Sequence of chain 2.A:
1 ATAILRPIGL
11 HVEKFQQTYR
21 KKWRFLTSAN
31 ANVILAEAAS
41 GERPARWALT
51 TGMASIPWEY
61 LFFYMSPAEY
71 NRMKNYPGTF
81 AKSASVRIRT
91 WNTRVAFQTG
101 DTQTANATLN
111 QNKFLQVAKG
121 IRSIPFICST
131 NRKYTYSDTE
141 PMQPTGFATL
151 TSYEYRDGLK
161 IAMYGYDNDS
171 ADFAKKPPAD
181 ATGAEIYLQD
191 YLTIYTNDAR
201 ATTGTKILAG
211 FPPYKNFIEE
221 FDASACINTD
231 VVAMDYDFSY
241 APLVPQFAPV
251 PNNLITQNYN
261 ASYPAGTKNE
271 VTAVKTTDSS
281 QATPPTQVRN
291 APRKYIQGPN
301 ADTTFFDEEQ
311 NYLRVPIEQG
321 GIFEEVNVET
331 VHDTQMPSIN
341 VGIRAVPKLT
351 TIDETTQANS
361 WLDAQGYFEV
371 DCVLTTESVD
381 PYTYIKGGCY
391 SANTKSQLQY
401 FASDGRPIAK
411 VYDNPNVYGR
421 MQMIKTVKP

The small molecule below binds the protein below.
Small molecule (SMILES): Nc1ccn([C@H]2C[C@H](O[P](=O)(O)OC[C@H]3O[C@@H](n4cnc5c(=O)[nH]c(N)nc54)C[C@@H]3O[P](=O)(O)OC[C@H]3O[C@@H](n4cnc5c4NC=N[C@@H]5N)C[C@@H]3O)[C@@H](COP(=O)=O)O2)c(=O)n1

Binding-site contacts:
Ligand atom N1 contacts residue DC1 of chain 2.C at 2.9 Å (h-bond).
Ligand atom C6 contacts residue DC1 of chain 2.C at 3.5 Å.
Ligand atom C4 contacts residue ASN216 of chain 2.A at 4.4 Å.
Ligand atom N2 contacts residue DC1 of chain 2.C at 2.8 Å (h-bond).
Ligand atom O6 contacts residue DC1 of chain 2.C at 2.9 Å (h-bond).
Ligand atom N4 contacts residue LYS215 of chain 2.A at 3.9 Å.
Ligand atom C2 contacts residue DC1 of chain 2.C at 3.5 Å.
Ligand atom N4 contacts residue ASN216 of chain 2.A at 3.3 Å (h-bond).
Ligand atom N7 contacts residue ASN216 of chain 2.A at 4.3 Å.